The small molecule below binds the protein below.
Small molecule (SMILES): CO[C@H]1O[C@H](CO)[C@H](O)[C@H](O[C@@H]2O[C@H](CO)[C@H](O)[C@H](O)[C@H]2NC(C)=O)[C@H]1O

Sequence of chain 1.F:
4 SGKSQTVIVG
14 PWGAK

Binding-site contacts:
Ligand atom C6 contacts residue VAL80 of chain 1.E at 3.9 Å (hydrophobic).
Ligand atom C6 contacts residue TYR122 of chain 1.E at 4.0 Å (hydrophobic).
Ligand atom O6 contacts residue TYR78 of chain 1.E at 3.8 Å.
Ligand atom C5 contacts residue TYR122 of chain 1.E at 4.1 Å (hydrophobic).
Ligand atom O7 contacts residue GLY1 of chain 1.E at 3.1 Å (h-bond).
Ligand atom O6 contacts residue ASP125 of chain 1.E at 2.7 Å (salt-bridge).
Ligand atom O5 contacts residue TYR122 of chain 1.E at 3.1 Å (h-bond).
Ligand atom O6 contacts residue TRP123 of chain 1.E at 3.0 Å (h-bond).
Ligand atom C7 contacts residue GLY1 of chain 1.E at 4.1 Å.
Ligand atom O6 contacts residue ALA17 of chain 1.F at 3.9 Å.
Ligand atom O1 contacts residue TYR122 of chain 1.E at 4.0 Å.
Ligand atom O5 contacts residue GLY121 of chain 1.E at 3.8 Å.
Ligand atom O4 contacts residue GLY121 of chain 1.E at 3.6 Å.
Ligand atom C2 contacts residue GLY1 of chain 1.E at 3.9 Å.
Ligand atom C4 contacts residue ASP125 of chain 1.E at 3.4 Å.
Ligand atom C4 contacts residue GLY1 of chain 1.E at 4.0 Å.
Ligand atom O5 contacts residue GLY1 of chain 1.E at 3.8 Å.
Ligand atom C7 contacts residue TYR122 of chain 1.E at 3.4 Å (hydrophobic).
Ligand atom O6 contacts residue VAL80 of chain 1.E at 3.9 Å.
Ligand atom C4 contacts residue TYR78 of chain 1.E at 3.7 Å (hydrophobic).
Ligand atom C5 contacts residue TYR78 of chain 1.E at 3.7 Å (hydrophobic).
Ligand atom C2 contacts residue PHE47 of chain 1.E at 4.3 Å (hydrophobic).
Ligand atom C1 contacts residue TYR122 of chain 1.E at 3.6 Å (hydrophobic).
Ligand atom O6 contacts residue TYR122 of chain 1.E at 3.2 Å (h-bond).
Ligand atom O4 contacts residue ASP125 of chain 1.E at 2.7 Å (salt-bridge).
Ligand atom C2 contacts residue GLY1 of chain 1.E at 4.0 Å.
Ligand atom O6 contacts residue GLY121 of chain 1.E at 3.8 Å.
Ligand atom O1 contacts residue TYR78 of chain 1.E at 3.4 Å.
Ligand atom C5 contacts residue ASP125 of chain 1.E at 3.8 Å.
Ligand atom O5 contacts residue TYR78 of chain 1.E at 4.2 Å.
Ligand atom C1 contacts residue GLY1 of chain 1.E at 3.7 Å.
Ligand atom C6 contacts residue TRP123 of chain 1.E at 3.6 Å (hydrophobic).
Ligand atom C6 contacts residue ASP125 of chain 1.E at 3.3 Å.
Ligand atom O3 contacts residue GLY1 of chain 1.E at 2.9 Å (h-bond).
Ligand atom C1 contacts residue TYR78 of chain 1.E at 4.3 Å (hydrophobic).
Ligand atom C7 contacts residue TYR78 of chain 1.E at 3.5 Å (hydrophobic).
Ligand atom C3 contacts residue TYR78 of chain 1.E at 3.7 Å (hydrophobic).
Ligand atom C3 contacts residue GLY1 of chain 1.E at 3.8 Å.
Ligand atom C6 contacts residue TYR78 of chain 1.E at 3.8 Å (hydrophobic).
Ligand atom O4 contacts residue GLY1 of chain 1.E at 2.9 Å (h-bond).

Sequence of chain 1.E:
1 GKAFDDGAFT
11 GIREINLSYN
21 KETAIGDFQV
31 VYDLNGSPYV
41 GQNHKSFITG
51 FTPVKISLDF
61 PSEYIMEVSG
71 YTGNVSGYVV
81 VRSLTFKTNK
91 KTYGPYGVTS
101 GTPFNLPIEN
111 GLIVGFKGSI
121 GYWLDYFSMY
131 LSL